The protein below binds the small molecule below.
Small molecule (SMILES): CC(=O)N[C@@H]1[C@@H](O[C@@H]2O[C@H](C(=O)O)[C@@H](O[C@@H]3O[C@H](CO)[C@@H](O)[C@H](O[C@@H]4OC(C(=O)O)=C[C@H](O)[C@H]4O)[C@H]3NC(C)=O)[C@H](O)[C@H]2O)[C@H](O)[C@@H](CO)O[C@H]1O

Binding-site contacts:
Ligand atom O3 contacts residue GLN295 of chain 1.E at 3.1 Å (h-bond).
Ligand atom C6 contacts residue ARG313 of chain 1.D at 3.2 Å.
Ligand atom O2 contacts residue ASN274 of chain 1.F at 2.5 Å (h-bond).
Ligand atom O3 contacts residue TYR298 of chain 1.E at 3.8 Å.
Ligand atom C2 contacts residue ARG311 of chain 1.D at 3.5 Å.
Ligand atom C6 contacts residue TYR298 of chain 1.E at 3.6 Å (hydrophobic).
Ligand atom O3 contacts residue ARG311 of chain 1.D at 2.9 Å (salt-bridge).
Ligand atom C8 contacts residue GLU273 of chain 1.F at 3.5 Å.
Ligand atom O6B contacts residue LYS259 of chain 1.D at 3.7 Å.
Ligand atom C6 contacts residue LYS259 of chain 1.D at 3.7 Å.
Ligand atom C2 contacts residue GLN295 of chain 1.E at 3.4 Å.
Ligand atom C7 contacts residue ASN274 of chain 1.F at 3.8 Å.
Ligand atom O4 contacts residue ASN274 of chain 1.F at 3.4 Å.
Ligand atom C3 contacts residue ASN274 of chain 1.F at 3.7 Å.
Ligand atom C5 contacts residue ASN274 of chain 1.F at 3.8 Å.
Ligand atom O6 contacts residue GLY256 of chain 1.D at 3.5 Å (h-bond).
Ligand atom O6 contacts residue ASN274 of chain 1.F at 2.6 Å (h-bond).
Ligand atom O6B contacts residue ARG313 of chain 1.D at 3.8 Å.
Ligand atom O2 contacts residue GLU273 of chain 1.F at 3.1 Å (salt-bridge).
Ligand atom O5 contacts residue ASN274 of chain 1.F at 3.1 Å (h-bond).
Ligand atom O3 contacts residue ALA254 of chain 1.D at 3.2 Å (h-bond).
Ligand atom C2 contacts residue ASN274 of chain 1.F at 3.6 Å.
Ligand atom C1 contacts residue ARG313 of chain 1.D at 3.6 Å.
Ligand atom C6 contacts residue ASN274 of chain 1.F at 3.4 Å.
Ligand atom O5 contacts residue ARG313 of chain 1.D at 2.7 Å (salt-bridge).
Ligand atom O3 contacts residue ARG313 of chain 1.D at 3.3 Å (salt-bridge).
Ligand atom C4 contacts residue ARG313 of chain 1.D at 3.6 Å.
Ligand atom O6A contacts residue LYS259 of chain 1.D at 3.1 Å.
Ligand atom O2 contacts residue GLN295 of chain 1.E at 3.2 Å (h-bond).
Ligand atom O6B contacts residue NAG1 of chain 1.S at 3.8 Å.
Ligand atom C5 contacts residue ARG313 of chain 1.D at 3.8 Å.
Ligand atom O5 contacts residue LEU255 of chain 1.D at 3.8 Å.
Ligand atom C5 contacts residue TYR298 of chain 1.E at 3.6 Å (hydrophobic).
Ligand atom O4 contacts residue ARG313 of chain 1.D at 2.9 Å (salt-bridge).
Ligand atom C4 contacts residue ARG311 of chain 1.D at 3.2 Å.
Ligand atom O6A contacts residue ARG313 of chain 1.D at 2.6 Å (salt-bridge).
Ligand atom O6 contacts residue ALA276 of chain 1.F at 3.8 Å.
Ligand atom O6 contacts residue LEU255 of chain 1.D at 3.3 Å.
Ligand atom O7 contacts residue ASN274 of chain 1.F at 2.6 Å (h-bond).
Ligand atom C3 contacts residue ARG311 of chain 1.D at 3.4 Å.

Sequence of chain 1.E:
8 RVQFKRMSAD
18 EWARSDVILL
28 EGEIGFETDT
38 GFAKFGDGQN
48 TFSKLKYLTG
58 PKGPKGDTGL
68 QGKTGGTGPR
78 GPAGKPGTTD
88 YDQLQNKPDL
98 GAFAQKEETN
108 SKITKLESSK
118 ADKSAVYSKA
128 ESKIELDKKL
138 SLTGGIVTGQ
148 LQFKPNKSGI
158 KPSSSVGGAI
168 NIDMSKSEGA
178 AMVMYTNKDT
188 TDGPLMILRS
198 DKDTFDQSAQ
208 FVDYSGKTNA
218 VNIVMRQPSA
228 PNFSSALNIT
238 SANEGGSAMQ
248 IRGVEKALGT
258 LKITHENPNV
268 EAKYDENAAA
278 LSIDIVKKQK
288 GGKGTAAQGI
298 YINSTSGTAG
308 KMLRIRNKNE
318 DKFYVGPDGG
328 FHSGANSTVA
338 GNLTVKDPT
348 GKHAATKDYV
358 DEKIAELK

Sequence of chain 1.D:
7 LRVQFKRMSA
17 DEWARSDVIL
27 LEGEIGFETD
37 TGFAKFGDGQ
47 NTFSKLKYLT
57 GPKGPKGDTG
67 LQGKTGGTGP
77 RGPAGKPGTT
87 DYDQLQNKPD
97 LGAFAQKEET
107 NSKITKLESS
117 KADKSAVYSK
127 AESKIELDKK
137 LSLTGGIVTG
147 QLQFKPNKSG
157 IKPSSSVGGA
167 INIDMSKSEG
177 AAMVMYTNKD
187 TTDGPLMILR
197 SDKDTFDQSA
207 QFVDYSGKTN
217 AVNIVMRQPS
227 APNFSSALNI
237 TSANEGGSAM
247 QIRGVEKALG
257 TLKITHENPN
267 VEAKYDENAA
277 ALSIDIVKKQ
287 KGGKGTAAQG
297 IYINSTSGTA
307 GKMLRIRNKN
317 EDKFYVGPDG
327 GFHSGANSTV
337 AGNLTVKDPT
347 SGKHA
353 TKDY

Sequence of chain 1.F:
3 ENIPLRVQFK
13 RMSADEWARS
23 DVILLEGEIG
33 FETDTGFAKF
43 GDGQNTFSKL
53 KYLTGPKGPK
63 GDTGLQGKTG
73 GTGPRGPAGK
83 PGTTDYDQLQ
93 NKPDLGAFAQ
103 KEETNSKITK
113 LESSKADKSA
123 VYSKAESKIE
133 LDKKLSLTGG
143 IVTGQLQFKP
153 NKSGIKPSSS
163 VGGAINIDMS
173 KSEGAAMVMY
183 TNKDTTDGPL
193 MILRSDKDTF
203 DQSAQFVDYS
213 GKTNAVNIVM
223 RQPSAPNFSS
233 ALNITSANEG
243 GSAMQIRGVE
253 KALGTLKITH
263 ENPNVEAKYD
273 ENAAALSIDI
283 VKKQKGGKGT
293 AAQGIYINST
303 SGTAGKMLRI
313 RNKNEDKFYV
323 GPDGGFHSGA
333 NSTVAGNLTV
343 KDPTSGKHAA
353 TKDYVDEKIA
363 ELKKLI